Sequence of chain 1.R:
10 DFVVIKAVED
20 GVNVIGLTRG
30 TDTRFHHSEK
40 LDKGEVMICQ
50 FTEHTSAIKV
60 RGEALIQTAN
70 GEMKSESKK

Sequence of chain 1.S:
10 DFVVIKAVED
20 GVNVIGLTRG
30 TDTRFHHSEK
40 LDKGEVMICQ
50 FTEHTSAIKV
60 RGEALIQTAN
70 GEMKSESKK

Binding-site contacts:
Ligand atom C contacts residue THR51 of chain 1.S at 3.4 Å.
Ligand atom CE2 contacts residue GLN49 of chain 1.S at 3.9 Å.
Ligand atom CD1 contacts residue GLN49 of chain 1.S at 4.0 Å.
Ligand atom CD1 contacts residue THR51 of chain 1.S at 4.0 Å.
Ligand atom NE1 contacts residue GLN49 of chain 1.S at 3.1 Å (h-bond).
Ligand atom OXT contacts residue THR51 of chain 1.S at 2.4 Å (h-bond).
Ligand atom OXT contacts residue THR54 of chain 1.S at 3.1 Å (h-bond).
Ligand atom O contacts residue THR51 of chain 1.S at 3.5 Å.
Ligand atom O contacts residue SER55 of chain 1.R at 2.6 Å (h-bond).
Ligand atom CZ3 contacts residue GLY25 of chain 1.S at 3.8 Å.
Ligand atom CE3 contacts residue HIS35 of chain 1.S at 4.0 Å.
Ligand atom CZ2 contacts residue CYS48 of chain 1.S at 3.6 Å (hydrophobic).
Ligand atom C contacts residue GLY29 of chain 1.R at 3.7 Å.
Ligand atom NE1 contacts residue CYS48 of chain 1.S at 3.5 Å.
Ligand atom CH2 contacts residue GLY25 of chain 1.S at 3.8 Å.
Ligand atom O contacts residue ARG28 of chain 1.R at 3.4 Å.
Ligand atom CB contacts residue SER55 of chain 1.R at 3.4 Å.
Ligand atom N contacts residue GLY29 of chain 1.R at 2.6 Å (h-bond).
Ligand atom O contacts residue GLY29 of chain 1.R at 3.2 Å (h-bond).
Ligand atom CD1 contacts residue SER55 of chain 1.R at 3.1 Å.
Ligand atom CZ2 contacts residue THR54 of chain 1.S at 4.0 Å.
Ligand atom N contacts residue THR27 of chain 1.R at 3.1 Å (h-bond).
Ligand atom C contacts residue SER55 of chain 1.R at 3.3 Å.
Ligand atom CZ2 contacts residue ILE57 of chain 1.S at 3.7 Å (hydrophobic).
Ligand atom CA contacts residue SER55 of chain 1.R at 3.8 Å.
Ligand atom CG contacts residue SER55 of chain 1.R at 3.6 Å.
Ligand atom NE1 contacts residue SER55 of chain 1.R at 3.9 Å.
Ligand atom O contacts residue THR27 of chain 1.R at 4.0 Å.
Ligand atom N contacts residue ARG28 of chain 1.R at 4.0 Å.
Ligand atom CD1 contacts residue ALA56 of chain 1.R at 3.9 Å (hydrophobic).
Ligand atom CE2 contacts residue CYS48 of chain 1.S at 3.6 Å (hydrophobic).
Ligand atom C contacts residue THR54 of chain 1.S at 4.1 Å.
Ligand atom CA contacts residue THR32 of chain 1.R at 3.3 Å.
Ligand atom CA contacts residue GLY29 of chain 1.R at 3.5 Å.
Ligand atom CH2 contacts residue VAL23 of chain 1.S at 4.0 Å (hydrophobic).
Ligand atom CB contacts residue THR32 of chain 1.R at 3.3 Å.
Ligand atom CB contacts residue THR27 of chain 1.R at 3.7 Å.
Ligand atom N contacts residue ASP31 of chain 1.R at 3.0 Å (salt-bridge).
Ligand atom CA contacts residue THR27 of chain 1.R at 3.9 Å.
Ligand atom N contacts residue THR32 of chain 1.R at 3.0 Å (h-bond).

The small molecule below binds the protein below.
Small molecule (SMILES): N[C@@H](Cc1c[nH]c2ccccc12)C(=O)O